Sequence of chain 1.A:
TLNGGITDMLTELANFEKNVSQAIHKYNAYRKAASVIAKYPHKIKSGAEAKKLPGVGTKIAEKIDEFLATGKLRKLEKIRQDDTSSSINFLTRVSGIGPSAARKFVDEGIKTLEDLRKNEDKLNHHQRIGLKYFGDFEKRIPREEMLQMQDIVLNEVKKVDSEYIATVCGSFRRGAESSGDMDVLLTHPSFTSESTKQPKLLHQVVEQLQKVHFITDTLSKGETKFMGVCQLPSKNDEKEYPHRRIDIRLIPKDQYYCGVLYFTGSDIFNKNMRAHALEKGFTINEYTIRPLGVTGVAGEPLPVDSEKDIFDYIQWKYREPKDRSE

Binding-site contacts:
Ligand atom C2 contacts residue TYR265 of chain 1.A at 4.0 Å (hydrophobic).
Ligand atom O2 contacts residue ILE174 of chain 1.A at 3.8 Å.
Ligand atom C4 contacts residue THR196 of chain 1.A at 3.5 Å.
Ligand atom C2' contacts residue TYR265 of chain 1.A at 3.6 Å (hydrophobic).
Ligand atom C5 contacts residue ILE174 of chain 1.A at 3.4 Å (hydrophobic).
Ligand atom PA contacts residue TYR265 of chain 1.A at 3.9 Å.
Ligand atom O2 contacts residue THR196 of chain 1.A at 3.6 Å.
Ligand atom N1 contacts residue TYR265 of chain 1.A at 4.1 Å.
Ligand atom C2 contacts residue ILE174 of chain 1.A at 3.7 Å (hydrophobic).
Ligand atom C5 contacts residue TYR265 of chain 1.A at 3.2 Å (hydrophobic).
Ligand atom O1A contacts residue TYR265 of chain 1.A at 3.6 Å.
Ligand atom O4' contacts residue ILE174 of chain 1.A at 4.4 Å.
Ligand atom N4 contacts residue ILE174 of chain 1.A at 3.2 Å (h-bond).
Ligand atom C5 contacts residue THR176 of chain 1.A at 3.3 Å.
Ligand atom N4 contacts residue TYR265 of chain 1.A at 3.7 Å.
Ligand atom N1 contacts residue ILE174 of chain 1.A at 4.0 Å.
Ligand atom C3' contacts residue TYR266 of chain 1.A at 3.3 Å (hydrophobic).
Ligand atom N4 contacts residue LEU194 of chain 1.A at 3.8 Å.
Ligand atom O5' contacts residue TYR265 of chain 1.A at 4.3 Å.
Ligand atom N3 contacts residue LYS262 of chain 1.A at 4.5 Å.
Ligand atom C6 contacts residue ILE174 of chain 1.A at 4.0 Å (hydrophobic).
Ligand atom N4 contacts residue ALA175 of chain 1.A at 4.3 Å.
Ligand atom N3 contacts residue THR196 of chain 1.A at 2.6 Å (h-bond).
Ligand atom C6 contacts residue TYR265 of chain 1.A at 3.6 Å (hydrophobic).
Ligand atom O2A contacts residue TYR265 of chain 1.A at 3.3 Å (h-bond).
Ligand atom C4 contacts residue THR176 of chain 1.A at 3.6 Å.
Ligand atom O3' contacts residue TYR266 of chain 1.A at 3.5 Å (h-bond).
Ligand atom N4 contacts residue THR176 of chain 1.A at 2.9 Å (h-bond).
Ligand atom C4 contacts residue ILE174 of chain 1.A at 3.3 Å (hydrophobic).
Ligand atom O2 contacts residue LYS262 of chain 1.A at 2.8 Å (salt-bridge).
Ligand atom O2 contacts residue TYR265 of chain 1.A at 4.4 Å.
Ligand atom C2 contacts residue THR196 of chain 1.A at 3.5 Å.
Ligand atom N3 contacts residue ILE174 of chain 1.A at 3.7 Å.
Ligand atom C4 contacts residue TYR265 of chain 1.A at 3.4 Å (hydrophobic).
Ligand atom N3 contacts residue TYR265 of chain 1.A at 3.6 Å.
Ligand atom O1A contacts residue TYR266 of chain 1.A at 4.2 Å.
Ligand atom O5' contacts residue TYR266 of chain 1.A at 4.3 Å.
Ligand atom N4 contacts residue THR196 of chain 1.A at 3.4 Å (h-bond).
Ligand atom C2 contacts residue LYS262 of chain 1.A at 3.8 Å.
Ligand atom C2' contacts residue TYR266 of chain 1.A at 3.8 Å (hydrophobic).

This protein binds this small molecule.
Small molecule (SMILES): Nc1ccn([C@H]2C[C@H](O)[C@@H](CO[P](=O)(O)O[P](=O)(O)OP(=O)(O)O)O2)c(=O)n1